Binding-site contacts:
Ligand atom OAC contacts residue SER140 of chain 1.B at 3.2 Å (h-bond).
Ligand atom OAL contacts residue GLU189 of chain 1.B at 3.1 Å (salt-bridge).
Ligand atom C contacts residue TYR60 of chain 1.B at 3.5 Å (hydrophobic).
Ligand atom CA contacts residue GLU189 of chain 1.B at 3.7 Å.
Ligand atom N contacts residue THR89 of chain 1.B at 2.9 Å (h-bond).
Ligand atom N contacts residue PRO87 of chain 1.B at 2.8 Å (h-bond).
Ligand atom CAQ contacts residue VAL136 of chain 1.B at 3.8 Å (hydrophobic).
Ligand atom O contacts residue PRO87 of chain 1.B at 3.5 Å (h-bond).
Ligand atom C contacts residue SER140 of chain 1.B at 3.3 Å.
Ligand atom O contacts residue LEU88 of chain 1.B at 3.5 Å.
Ligand atom OAE contacts residue GLU189 of chain 1.B at 3.4 Å.
Ligand atom O contacts residue SER140 of chain 1.B at 3.9 Å.
Ligand atom CAJ contacts residue TYR60 of chain 1.B at 3.6 Å (hydrophobic).
Ligand atom C contacts residue THR89 of chain 1.B at 3.6 Å.
Ligand atom OAK contacts residue VAL136 of chain 1.B at 3.3 Å.
Ligand atom OXT contacts residue ARG94 of chain 1.B at 2.8 Å (salt-bridge).
Ligand atom CAJ contacts residue VAL136 of chain 1.B at 3.8 Å (hydrophobic).
Ligand atom CAH contacts residue MET188 of chain 1.B at 3.5 Å (hydrophobic).
Ligand atom CA contacts residue SER140 of chain 1.B at 3.2 Å.
Ligand atom OXT contacts residue SER140 of chain 1.B at 2.8 Å (h-bond).
Ligand atom CB contacts residue TYR60 of chain 1.B at 3.4 Å (hydrophobic).
Ligand atom OXT contacts residue TYR60 of chain 1.B at 3.2 Å.
Ligand atom C contacts residue ARG94 of chain 1.B at 3.4 Å.
Ligand atom CAP contacts residue SER192 of chain 1.B at 3.9 Å.
Ligand atom O contacts residue ARG94 of chain 1.B at 2.8 Å (salt-bridge).
Ligand atom CAG contacts residue MET188 of chain 1.B at 3.6 Å (hydrophobic).
Ligand atom OAF contacts residue MET188 of chain 1.B at 3.7 Å.
Ligand atom CA contacts residue THR89 of chain 1.B at 3.4 Å.
Ligand atom OAC contacts residue THR141 of chain 1.B at 3.0 Å (h-bond).
Ligand atom OAC contacts residue GLY139 of chain 1.B at 3.6 Å.
Ligand atom CAG contacts residue SER172 of chain 1.B at 3.7 Å.
Ligand atom OAF contacts residue GLU189 of chain 1.B at 2.8 Å (salt-bridge).
Ligand atom N contacts residue TYR215 of chain 1.B at 3.8 Å.
Ligand atom CAN contacts residue THR141 of chain 1.B at 3.4 Å.
Ligand atom OAE contacts residue THR141 of chain 1.B at 2.6 Å (h-bond).
Ligand atom O contacts residue TYR60 of chain 1.B at 3.5 Å.
Ligand atom N contacts residue GLU189 of chain 1.B at 2.8 Å (salt-bridge).
Ligand atom O contacts residue THR89 of chain 1.B at 2.8 Å (h-bond).
Ligand atom CAG contacts residue VAL136 of chain 1.B at 3.8 Å (hydrophobic).
Ligand atom OXT contacts residue GLY139 of chain 1.B at 3.3 Å.

Sequence of chain 1.B:
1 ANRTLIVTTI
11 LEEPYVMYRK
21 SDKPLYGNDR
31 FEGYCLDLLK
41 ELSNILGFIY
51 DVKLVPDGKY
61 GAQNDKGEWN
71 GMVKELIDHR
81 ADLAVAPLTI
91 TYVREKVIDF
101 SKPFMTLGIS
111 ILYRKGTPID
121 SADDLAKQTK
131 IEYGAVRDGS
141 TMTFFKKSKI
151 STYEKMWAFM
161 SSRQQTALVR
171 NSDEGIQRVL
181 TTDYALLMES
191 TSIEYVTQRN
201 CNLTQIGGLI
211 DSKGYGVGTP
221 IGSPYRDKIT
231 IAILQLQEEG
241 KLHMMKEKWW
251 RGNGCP

This small molecule binds to this protein.
Small molecule (SMILES): N[C@@H](C[C@]1(C(=O)O)C[C@H]2OCC[C@@H](O)[C@H]2O1)C(=O)O